Sequence of chain 1.A:
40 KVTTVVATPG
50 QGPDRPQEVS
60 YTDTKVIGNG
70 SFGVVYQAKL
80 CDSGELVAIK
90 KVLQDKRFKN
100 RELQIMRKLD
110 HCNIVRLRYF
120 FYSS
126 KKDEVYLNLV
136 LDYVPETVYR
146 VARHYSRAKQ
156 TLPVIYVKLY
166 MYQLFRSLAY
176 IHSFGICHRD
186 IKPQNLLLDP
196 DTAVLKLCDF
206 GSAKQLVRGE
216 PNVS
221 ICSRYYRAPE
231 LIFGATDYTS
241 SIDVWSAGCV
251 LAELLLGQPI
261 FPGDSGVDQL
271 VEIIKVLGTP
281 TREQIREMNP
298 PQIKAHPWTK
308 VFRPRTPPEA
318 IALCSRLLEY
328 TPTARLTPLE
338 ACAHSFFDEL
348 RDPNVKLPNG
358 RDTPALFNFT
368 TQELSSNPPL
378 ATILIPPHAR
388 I

Binding-site contacts:
Ligand atom C13 contacts residue ARG145 of chain 1.A at 4.0 Å.
Ligand atom C25 contacts residue GLN189 of chain 1.A at 3.3 Å.
Ligand atom C27 contacts residue CYS203 of chain 1.A at 4.1 Å (hydrophobic).
Ligand atom C26 contacts residue ASN190 of chain 1.A at 3.4 Å.
Ligand atom C6 contacts residue VAL139 of chain 1.A at 3.5 Å (hydrophobic).
Ligand atom N contacts residue TYR138 of chain 1.A at 3.9 Å.
Ligand atom C25 contacts residue LEU192 of chain 1.A at 3.8 Å (hydrophobic).
Ligand atom C6 contacts residue TYR138 of chain 1.A at 3.9 Å (hydrophobic).
Ligand atom N1 contacts residue ASP137 of chain 1.A at 3.3 Å (salt-bridge).
Ligand atom N contacts residue ASP137 of chain 1.A at 2.7 Å (salt-bridge).
Ligand atom C13 contacts residue PRO140 of chain 1.A at 3.6 Å (hydrophobic).
Ligand atom C5 contacts residue ALA87 of chain 1.A at 3.5 Å (hydrophobic).
Ligand atom C24 contacts residue LEU192 of chain 1.A at 3.4 Å (hydrophobic).
Ligand atom C26 contacts residue GLN189 of chain 1.A at 3.8 Å.
Ligand atom N2 contacts residue TYR138 of chain 1.A at 3.7 Å.
Ligand atom N1 contacts residue LEU192 of chain 1.A at 3.5 Å.
Ligand atom C11 contacts residue PRO140 of chain 1.A at 4.1 Å (hydrophobic).
Ligand atom N1 contacts residue TYR138 of chain 1.A at 3.4 Å.
Ligand atom C31 contacts residue ALA87 of chain 1.A at 4.0 Å (hydrophobic).
Ligand atom N2 contacts residue VAL139 of chain 1.A at 2.6 Å (h-bond).
Ligand atom N2 contacts residue LEU192 of chain 1.A at 3.7 Å.
Ligand atom C14 contacts residue VAL139 of chain 1.A at 3.5 Å (hydrophobic).
Ligand atom C6 contacts residue LEU192 of chain 1.A at 3.5 Å (hydrophobic).
Ligand atom C31 contacts residue ILE66 of chain 1.A at 3.6 Å (hydrophobic).
Ligand atom C31 contacts residue VAL74 of chain 1.A at 3.5 Å (hydrophobic).
Ligand atom C7 contacts residue TYR138 of chain 1.A at 3.9 Å (hydrophobic).
Ligand atom C5 contacts residue ASP137 of chain 1.A at 3.9 Å.
Ligand atom N1 contacts residue VAL139 of chain 1.A at 3.0 Å (h-bond).
Ligand atom C14 contacts residue TYR138 of chain 1.A at 3.8 Å (hydrophobic).
Ligand atom C29 contacts residue VAL74 of chain 1.A at 3.6 Å (hydrophobic).
Ligand atom C23 contacts residue LEU192 of chain 1.A at 3.9 Å (hydrophobic).
Ligand atom C12 contacts residue ARG145 of chain 1.A at 3.9 Å.
Ligand atom N contacts residue ALA87 of chain 1.A at 3.7 Å.
Ligand atom C25 contacts residue CYS203 of chain 1.A at 3.1 Å (hydrophobic).
Ligand atom C7 contacts residue VAL139 of chain 1.A at 3.5 Å (hydrophobic).
Ligand atom C12 contacts residue THR142 of chain 1.A at 3.5 Å.
Ligand atom C14 contacts residue PRO140 of chain 1.A at 3.5 Å (hydrophobic).
Ligand atom C24 contacts residue CYS203 of chain 1.A at 3.7 Å (hydrophobic).
Ligand atom N contacts residue LEU192 of chain 1.A at 3.7 Å.
Ligand atom C26 contacts residue CYS203 of chain 1.A at 3.4 Å (hydrophobic).

The small molecule below binds the protein below.
Small molecule (SMILES): CC[C@@]1(c2ccccc2)C2=C(CC(C)(C)CC2=O)Nc2n[nH]cc21